Binding-site contacts:
Ligand atom C2A contacts residue TYR152 of chain 7.A at 3.8 Å (hydrophobic).
Ligand atom C6B contacts residue TYR152 of chain 7.A at 3.9 Å (hydrophobic).
Ligand atom C5A contacts residue VAL176 of chain 7.A at 3.5 Å (hydrophobic).
Ligand atom C5A contacts residue ALA150 of chain 7.A at 3.5 Å (hydrophobic).
Ligand atom CL2 contacts residue ILE104 of chain 7.A at 3.5 Å.
Ligand atom N3A contacts residue PRO174 of chain 7.A at 3.3 Å (h-bond).
Ligand atom C3C contacts residue TYR152 of chain 7.A at 3.8 Å (hydrophobic).
Ligand atom C4B contacts residue TYR152 of chain 7.A at 3.6 Å (hydrophobic).
Ligand atom C3C contacts residue ILE104 of chain 7.A at 3.7 Å (hydrophobic).
Ligand atom C5 contacts residue TYR128 of chain 7.A at 3.8 Å (hydrophobic).
Ligand atom C3 contacts residue LEU106 of chain 7.A at 3.8 Å (hydrophobic).
Ligand atom C2A contacts residue PHE186 of chain 7.A at 3.8 Å (hydrophobic).
Ligand atom C3B contacts residue PHE186 of chain 7.A at 3.9 Å (hydrophobic).
Ligand atom C31 contacts residue LEU106 of chain 7.A at 4.0 Å (hydrophobic).
Ligand atom CL2 contacts residue TYR128 of chain 7.A at 3.2 Å.
Ligand atom N3A contacts residue ALA24 of chain 7.C at 3.8 Å.
Ligand atom C2B contacts residue TYR128 of chain 7.A at 3.9 Å (hydrophobic).
Ligand atom C4A contacts residue SER175 of chain 7.A at 3.8 Å.
Ligand atom C4A contacts residue ALA150 of chain 7.A at 4.0 Å (hydrophobic).
Ligand atom CL2 contacts residue MET224 of chain 7.A at 3.4 Å.
Ligand atom CL1 contacts residue TYR152 of chain 7.A at 3.9 Å.
Ligand atom C3B contacts residue MET224 of chain 7.A at 3.6 Å (hydrophobic).
Ligand atom N3A contacts residue TYR152 of chain 7.A at 4.0 Å.
Ligand atom C4B contacts residue PHE186 of chain 7.A at 3.9 Å (hydrophobic).
Ligand atom C4A contacts residue PRO174 of chain 7.A at 3.0 Å (hydrophobic).
Ligand atom O1 contacts residue MET221 of chain 7.A at 3.5 Å (h-bond).
Ligand atom C5B contacts residue TYR152 of chain 7.A at 3.7 Å (hydrophobic).
Ligand atom CL1 contacts residue LEU25 of chain 7.C at 3.7 Å.
Ligand atom O1A contacts residue MET224 of chain 7.A at 3.5 Å (h-bond).
Ligand atom C4 contacts residue LEU106 of chain 7.A at 3.9 Å (hydrophobic).
Ligand atom C2C contacts residue VAL191 of chain 7.A at 4.0 Å (hydrophobic).
Ligand atom C1B contacts residue VAL188 of chain 7.A at 4.0 Å (hydrophobic).
Ligand atom O1 contacts residue ILE104 of chain 7.A at 3.4 Å.
Ligand atom O1B contacts residue VAL188 of chain 7.A at 3.7 Å.
Ligand atom C2B contacts residue MET224 of chain 7.A at 4.0 Å (hydrophobic).
Ligand atom N2 contacts residue MET221 of chain 7.A at 3.5 Å (h-bond).
Ligand atom C5A contacts residue PHE186 of chain 7.A at 4.0 Å (hydrophobic).
Ligand atom CL1 contacts residue VAL188 of chain 7.A at 3.7 Å.
Ligand atom O1A contacts residue PHE186 of chain 7.A at 3.4 Å.
Ligand atom C1C contacts residue TYR128 of chain 7.A at 3.3 Å (hydrophobic).

Sequence of chain 8.C:
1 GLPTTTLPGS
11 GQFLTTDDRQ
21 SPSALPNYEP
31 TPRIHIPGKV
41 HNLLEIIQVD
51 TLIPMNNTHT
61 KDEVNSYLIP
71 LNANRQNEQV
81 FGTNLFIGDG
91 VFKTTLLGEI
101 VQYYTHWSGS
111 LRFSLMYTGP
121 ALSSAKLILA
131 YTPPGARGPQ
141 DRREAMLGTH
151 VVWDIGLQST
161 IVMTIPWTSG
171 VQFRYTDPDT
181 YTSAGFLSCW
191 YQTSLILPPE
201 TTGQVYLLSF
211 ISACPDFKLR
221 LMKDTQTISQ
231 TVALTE

Sequence of chain 7.C:
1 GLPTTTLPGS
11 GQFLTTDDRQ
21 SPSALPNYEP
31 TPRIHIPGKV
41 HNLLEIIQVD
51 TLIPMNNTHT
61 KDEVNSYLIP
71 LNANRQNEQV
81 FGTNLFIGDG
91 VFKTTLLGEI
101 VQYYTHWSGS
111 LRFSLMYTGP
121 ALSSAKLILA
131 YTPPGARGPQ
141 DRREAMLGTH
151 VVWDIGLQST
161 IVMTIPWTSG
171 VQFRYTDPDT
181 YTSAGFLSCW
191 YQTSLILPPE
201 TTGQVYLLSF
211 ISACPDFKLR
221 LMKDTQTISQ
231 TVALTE

Sequence of chain 7.A:
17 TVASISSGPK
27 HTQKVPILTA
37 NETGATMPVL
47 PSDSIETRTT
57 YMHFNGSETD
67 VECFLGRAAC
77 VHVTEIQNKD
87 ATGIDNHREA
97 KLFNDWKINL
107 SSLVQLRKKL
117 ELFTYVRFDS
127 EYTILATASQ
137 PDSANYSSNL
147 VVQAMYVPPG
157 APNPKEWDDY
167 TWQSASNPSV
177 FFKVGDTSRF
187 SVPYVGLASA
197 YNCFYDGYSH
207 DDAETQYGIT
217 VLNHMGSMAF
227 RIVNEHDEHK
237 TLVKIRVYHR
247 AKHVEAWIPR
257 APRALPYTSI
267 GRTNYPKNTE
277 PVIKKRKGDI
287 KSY

The small molecule below binds the protein below.
Small molecule (SMILES): Cc1cc(CCCOc2c(Cl)cc(C3=NCCO3)cc2Cl)on1